Sequence of chain 1.B:
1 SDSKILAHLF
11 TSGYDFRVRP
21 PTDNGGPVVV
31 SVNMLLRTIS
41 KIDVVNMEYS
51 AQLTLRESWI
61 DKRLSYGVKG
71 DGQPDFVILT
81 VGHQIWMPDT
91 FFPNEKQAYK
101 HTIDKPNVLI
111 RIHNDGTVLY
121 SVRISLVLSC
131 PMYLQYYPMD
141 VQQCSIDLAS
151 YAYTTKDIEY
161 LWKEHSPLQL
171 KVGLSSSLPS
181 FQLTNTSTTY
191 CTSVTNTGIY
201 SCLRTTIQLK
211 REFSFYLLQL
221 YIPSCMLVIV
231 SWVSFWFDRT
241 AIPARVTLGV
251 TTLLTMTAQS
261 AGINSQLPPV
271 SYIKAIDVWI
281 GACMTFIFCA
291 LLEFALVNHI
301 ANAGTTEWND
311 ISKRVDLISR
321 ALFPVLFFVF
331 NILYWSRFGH

Sequence of chain 1.A:
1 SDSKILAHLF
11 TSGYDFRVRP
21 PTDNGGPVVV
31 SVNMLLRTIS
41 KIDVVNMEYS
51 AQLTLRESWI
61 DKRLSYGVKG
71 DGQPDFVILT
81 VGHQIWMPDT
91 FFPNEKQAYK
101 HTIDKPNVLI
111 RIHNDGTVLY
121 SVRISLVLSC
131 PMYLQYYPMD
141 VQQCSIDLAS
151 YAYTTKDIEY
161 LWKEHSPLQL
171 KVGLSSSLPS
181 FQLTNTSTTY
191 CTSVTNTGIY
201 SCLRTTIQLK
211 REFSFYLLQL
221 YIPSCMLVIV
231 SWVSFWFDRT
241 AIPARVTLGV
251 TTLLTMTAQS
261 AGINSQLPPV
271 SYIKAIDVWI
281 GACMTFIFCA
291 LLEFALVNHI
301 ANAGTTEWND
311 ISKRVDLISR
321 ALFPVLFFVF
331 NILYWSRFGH

Binding-site contacts:
Ligand atom O contacts residue PHE91 of chain 1.A at 3.9 Å.
Ligand atom N contacts residue TYR200 of chain 1.A at 3.2 Å.
Ligand atom OXT contacts residue ARG37 of chain 1.B at 3.4 Å (salt-bridge).
Ligand atom N contacts residue TYR151 of chain 1.A at 3.7 Å.
Ligand atom CA contacts residue TYR151 of chain 1.A at 3.6 Å (hydrophobic).
Ligand atom CA contacts residue PHE91 of chain 1.A at 4.2 Å (hydrophobic).
Ligand atom OE1 contacts residue TYR200 of chain 1.A at 4.0 Å.
Ligand atom CD contacts residue TYR200 of chain 1.A at 4.5 Å (hydrophobic).
Ligand atom CD contacts residue SER121 of chain 1.B at 3.8 Å.
Ligand atom C contacts residue PHE91 of chain 1.A at 4.2 Å (hydrophobic).
Ligand atom OE2 contacts residue ARG56 of chain 1.B at 3.2 Å (salt-bridge).
Ligand atom OE1 contacts residue ARG56 of chain 1.B at 2.8 Å (salt-bridge).
Ligand atom OE2 contacts residue SER121 of chain 1.B at 2.8 Å (h-bond).
Ligand atom OE1 contacts residue THR195 of chain 1.A at 3.7 Å.
Ligand atom CB contacts residue TYR200 of chain 1.A at 3.4 Å (hydrophobic).
Ligand atom CG contacts residue TYR200 of chain 1.A at 4.4 Å (hydrophobic).
Ligand atom O contacts residue ARG37 of chain 1.B at 3.5 Å (salt-bridge).
Ligand atom CD contacts residue ARG56 of chain 1.B at 3.3 Å.
Ligand atom N contacts residue PHE91 of chain 1.A at 4.1 Å.
Ligand atom CA contacts residue TYR200 of chain 1.A at 4.1 Å (hydrophobic).
Ligand atom OE2 contacts residue THR197 of chain 1.A at 3.7 Å.
Ligand atom O contacts residue LYS171 of chain 1.B at 4.4 Å.
Ligand atom CG contacts residue THR197 of chain 1.A at 4.0 Å.
Ligand atom OE2 contacts residue THR54 of chain 1.B at 3.9 Å.
Ligand atom N contacts residue SER150 of chain 1.A at 3.1 Å (h-bond).
Ligand atom CB contacts residue THR197 of chain 1.A at 3.9 Å.
Ligand atom OE2 contacts residue TYR151 of chain 1.A at 4.3 Å.
Ligand atom CG contacts residue SER121 of chain 1.B at 4.0 Å.
Ligand atom OXT contacts residue THR195 of chain 1.A at 4.5 Å.
Ligand atom CD contacts residue THR197 of chain 1.A at 3.2 Å.
Ligand atom CB contacts residue TYR151 of chain 1.A at 3.2 Å (hydrophobic).
Ligand atom C contacts residue ARG37 of chain 1.B at 3.6 Å.
Ligand atom CG contacts residue TYR151 of chain 1.A at 3.7 Å (hydrophobic).
Ligand atom OE1 contacts residue THR197 of chain 1.A at 2.5 Å (h-bond).
Ligand atom CA contacts residue SER150 of chain 1.A at 4.2 Å.

This protein binds this small molecule.
Small molecule (SMILES): N[C@@H](CCC(=O)O)C(=O)O